Binding-site contacts:
Ligand atom C4 contacts residue ASN202 of chain 1.A at 4.2 Å.
Ligand atom C5 contacts residue ASN202 of chain 1.A at 3.6 Å.
Ligand atom N2 contacts residue GLN236 of chain 1.A at 4.4 Å.
Ligand atom C7 contacts residue HIS205 of chain 1.A at 4.0 Å.
Ligand atom C1 contacts residue GLN236 of chain 1.A at 3.1 Å.
Ligand atom C1 contacts residue ASN202 of chain 1.A at 1.4 Å.
Ligand atom N2 contacts residue HIS205 of chain 1.A at 4.2 Å.
Ligand atom C2 contacts residue ASN202 of chain 1.A at 2.4 Å.
Ligand atom N2 contacts residue ASN202 of chain 1.A at 2.8 Å (h-bond).
Ligand atom C3 contacts residue ASN202 of chain 1.A at 3.8 Å.
Ligand atom O5 contacts residue ASN202 of chain 1.A at 2.3 Å (h-bond).
Ligand atom C8 contacts residue ASN202 of chain 1.A at 3.8 Å.
Ligand atom O6 contacts residue ASN202 of chain 1.A at 4.4 Å.
Ligand atom C7 contacts residue ASN202 of chain 1.A at 3.6 Å.
Ligand atom C5 contacts residue GLN236 of chain 1.A at 4.5 Å.
Ligand atom O5 contacts residue HIS205 of chain 1.A at 4.1 Å.
Ligand atom C1 contacts residue HIS205 of chain 1.A at 4.4 Å.
Ligand atom O7 contacts residue HIS205 of chain 1.A at 3.6 Å.
Ligand atom O5 contacts residue GLN236 of chain 1.A at 3.8 Å.
Ligand atom C2 contacts residue HIS205 of chain 1.A at 4.0 Å.
Ligand atom C2 contacts residue GLN236 of chain 1.A at 4.3 Å.
Ligand atom C8 contacts residue HIS205 of chain 1.A at 4.5 Å.

This small molecule binds to this protein.
Small molecule (SMILES): CC(=O)N[C@@H]1[C@@H](O)[C@H](O)[C@@H](CO)O[C@H]1O

Sequence of chain 1.A:
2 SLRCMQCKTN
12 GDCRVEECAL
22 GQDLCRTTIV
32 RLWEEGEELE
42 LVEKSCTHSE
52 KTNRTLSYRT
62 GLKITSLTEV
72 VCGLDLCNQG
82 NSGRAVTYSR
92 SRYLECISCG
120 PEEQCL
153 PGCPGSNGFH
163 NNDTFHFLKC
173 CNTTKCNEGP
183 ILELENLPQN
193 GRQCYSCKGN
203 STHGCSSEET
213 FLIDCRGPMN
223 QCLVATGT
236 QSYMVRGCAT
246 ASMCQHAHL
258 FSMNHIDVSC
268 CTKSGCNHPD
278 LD